The small molecule below binds the protein below.
Small molecule (SMILES): Cc1nc2ccccc2nc1CCc1nc(-c2ccccc2)cn1C

Binding-site contacts:
Ligand atom C15 contacts residue GLU275 of chain 1.B at 3.5 Å.
Ligand atom C5 contacts residue PHE283 of chain 1.B at 3.7 Å (hydrophobic).
Ligand atom C16 contacts residue PRO266 of chain 1.B at 3.5 Å (hydrophobic).
Ligand atom C25 contacts residue PHE250 of chain 1.B at 3.7 Å (hydrophobic).
Ligand atom C4 contacts residue ILE246 of chain 1.B at 3.6 Å (hydrophobic).
Ligand atom N22 contacts residue MET267 of chain 1.B at 3.6 Å.
Ligand atom C14 contacts residue GLU275 of chain 1.B at 3.8 Å.
Ligand atom C15 contacts residue PRO266 of chain 1.B at 3.7 Å (hydrophobic).
Ligand atom C25 contacts residue TYR247 of chain 1.B at 3.6 Å (hydrophobic).
Ligand atom C12 contacts residue GLY279 of chain 1.B at 3.5 Å.
Ligand atom C15 contacts residue LYS272 of chain 1.B at 3.6 Å.
Ligand atom C23 contacts residue TYR247 of chain 1.B at 3.8 Å (hydrophobic).
Ligand atom C18 contacts residue TYR247 of chain 1.B at 3.8 Å (hydrophobic).
Ligand atom N20 contacts residue MET267 of chain 1.B at 3.8 Å.
Ligand atom C19 contacts residue GLY279 of chain 1.B at 3.7 Å.
Ligand atom C3 contacts residue PHE283 of chain 1.B at 3.8 Å (hydrophobic).
Ligand atom C14 contacts residue VAL276 of chain 1.B at 3.6 Å (hydrophobic).
Ligand atom C25 contacts residue GLN280 of chain 1.B at 3.7 Å.
Ligand atom C21 contacts residue GLY279 of chain 1.B at 3.4 Å.
Ligand atom N10 contacts residue GLN280 of chain 1.B at 3.0 Å (h-bond).
Ligand atom C25 contacts residue MET267 of chain 1.B at 3.7 Å (hydrophobic).
Ligand atom C18 contacts residue MET267 of chain 1.B at 3.7 Å (hydrophobic).
Ligand atom C13 contacts residue TYR247 of chain 1.B at 3.5 Å (hydrophobic).
Ligand atom N7 contacts residue PHE283 of chain 1.B at 3.4 Å.
Ligand atom N22 contacts residue GLY279 of chain 1.B at 3.6 Å.
Ligand atom C1 contacts residue ILE246 of chain 1.B at 3.5 Å (hydrophobic).
Ligand atom C6 contacts residue PHE283 of chain 1.B at 3.5 Å (hydrophobic).
Ligand atom N20 contacts residue GLY279 of chain 1.B at 3.4 Å (h-bond).
Ligand atom C17 contacts residue MET267 of chain 1.B at 3.7 Å (hydrophobic).
Ligand atom C1 contacts residue VAL232 of chain 1.B at 3.5 Å (hydrophobic).
Ligand atom C16 contacts residue MET267 of chain 1.B at 3.6 Å (hydrophobic).
Ligand atom C12 contacts residue MET267 of chain 1.B at 3.7 Å (hydrophobic).
Ligand atom C11 contacts residue PHE250 of chain 1.B at 3.5 Å (hydrophobic).
Ligand atom C21 contacts residue MET267 of chain 1.B at 3.7 Å (hydrophobic).
Ligand atom C23 contacts residue PHE283 of chain 1.B at 3.6 Å (hydrophobic).
Ligand atom C3 contacts residue LEU229 of chain 1.B at 3.8 Å (hydrophobic).
Ligand atom C11 contacts residue MET267 of chain 1.B at 3.8 Å (hydrophobic).
Ligand atom C18 contacts residue GLY279 of chain 1.B at 3.4 Å.
Ligand atom N22 contacts residue TYR247 of chain 1.B at 2.7 Å (h-bond).
Ligand atom C21 contacts residue TYR247 of chain 1.B at 3.6 Å (hydrophobic).

Sequence of chain 1.B:
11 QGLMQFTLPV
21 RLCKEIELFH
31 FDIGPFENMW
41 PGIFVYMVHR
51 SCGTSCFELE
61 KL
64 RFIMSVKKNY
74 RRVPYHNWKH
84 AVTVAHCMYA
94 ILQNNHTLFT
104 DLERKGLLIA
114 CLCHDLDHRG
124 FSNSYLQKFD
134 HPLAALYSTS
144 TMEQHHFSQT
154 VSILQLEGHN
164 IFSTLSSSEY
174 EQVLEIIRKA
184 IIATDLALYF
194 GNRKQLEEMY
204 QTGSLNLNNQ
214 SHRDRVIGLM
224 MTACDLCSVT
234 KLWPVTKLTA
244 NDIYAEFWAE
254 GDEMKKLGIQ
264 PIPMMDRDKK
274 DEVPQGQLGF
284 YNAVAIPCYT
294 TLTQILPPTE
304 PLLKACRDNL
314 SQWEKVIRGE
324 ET